Sequence of chain 1.Q:
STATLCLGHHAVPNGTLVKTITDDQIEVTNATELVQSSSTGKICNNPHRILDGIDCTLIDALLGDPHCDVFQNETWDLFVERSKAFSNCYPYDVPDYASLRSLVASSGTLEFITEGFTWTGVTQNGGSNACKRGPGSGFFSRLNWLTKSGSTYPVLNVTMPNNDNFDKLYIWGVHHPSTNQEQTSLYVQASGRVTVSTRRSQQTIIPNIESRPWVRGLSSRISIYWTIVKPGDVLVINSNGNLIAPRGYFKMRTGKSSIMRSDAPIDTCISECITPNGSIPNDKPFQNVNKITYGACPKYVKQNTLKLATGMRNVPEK

Sequence of chain 1.R:
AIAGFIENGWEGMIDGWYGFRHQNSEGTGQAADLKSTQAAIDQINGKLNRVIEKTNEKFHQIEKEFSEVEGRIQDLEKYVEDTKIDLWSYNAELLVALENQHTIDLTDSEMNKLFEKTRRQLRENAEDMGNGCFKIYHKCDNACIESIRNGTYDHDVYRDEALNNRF

Binding-site contacts:
Ligand atom O5 contacts residue ASN31 of chain 1.Q at 2.3 Å (h-bond).
Ligand atom C1 contacts residue THR311 of chain 1.Q at 4.1 Å.
Ligand atom C6 contacts residue LEU107 of chain 1.W at 3.9 Å (hydrophobic).
Ligand atom C1 contacts residue ASN31 of chain 1.Q at 1.4 Å.
Ligand atom C6 contacts residue THR33 of chain 1.Q at 4.5 Å.
Ligand atom O6 contacts residue THR311 of chain 1.Q at 3.4 Å.
Ligand atom C3 contacts residue ASN31 of chain 1.Q at 3.8 Å.
Ligand atom O3 contacts residue GLU104 of chain 1.W at 3.7 Å.
Ligand atom O5 contacts residue THR311 of chain 1.Q at 3.6 Å (h-bond).
Ligand atom O6 contacts residue LEU50 of chain 1.R at 4.0 Å.
Ligand atom O5 contacts residue VAL105 of chain 1.W at 4.3 Å.
Ligand atom N2 contacts residue ASN31 of chain 1.Q at 2.9 Å (h-bond).
Ligand atom C7 contacts residue ASN31 of chain 1.Q at 3.7 Å.
Ligand atom O6 contacts residue THR33 of chain 1.Q at 3.9 Å.
Ligand atom O4 contacts residue VAL105 of chain 1.W at 4.0 Å.
Ligand atom O6 contacts residue ASN31 of chain 1.Q at 4.4 Å.
Ligand atom C3 contacts residue VAL105 of chain 1.W at 4.4 Å (hydrophobic).
Ligand atom O6 contacts residue LEU107 of chain 1.W at 4.3 Å.
Ligand atom C4 contacts residue VAL105 of chain 1.W at 3.6 Å (hydrophobic).
Ligand atom O7 contacts residue ASN31 of chain 1.Q at 4.0 Å.
Ligand atom O6 contacts residue VAL105 of chain 1.W at 3.6 Å.
Ligand atom C5 contacts residue VAL105 of chain 1.W at 4.5 Å (hydrophobic).
Ligand atom C6 contacts residue VAL105 of chain 1.W at 4.3 Å (hydrophobic).
Ligand atom C4 contacts residue ASN31 of chain 1.Q at 4.2 Å.
Ligand atom C2 contacts residue ASN31 of chain 1.Q at 2.4 Å.
Ligand atom O3 contacts residue VAL105 of chain 1.W at 4.2 Å.
Ligand atom C5 contacts residue ASN31 of chain 1.Q at 3.6 Å.

Sequence of chain 1.W:
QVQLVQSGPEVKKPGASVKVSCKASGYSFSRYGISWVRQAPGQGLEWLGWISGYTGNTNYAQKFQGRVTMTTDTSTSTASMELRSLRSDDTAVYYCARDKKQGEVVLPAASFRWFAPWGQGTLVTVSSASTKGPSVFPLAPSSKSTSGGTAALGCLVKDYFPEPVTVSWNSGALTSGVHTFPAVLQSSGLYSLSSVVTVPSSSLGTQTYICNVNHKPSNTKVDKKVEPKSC

A small-molecule ligand and the protein it binds are described below.
Small molecule (SMILES): CC(=O)N[C@@H]1[C@@H](O)[C@H](O)[C@@H](CO)O[C@H]1O